Sequence of chain 1.C:
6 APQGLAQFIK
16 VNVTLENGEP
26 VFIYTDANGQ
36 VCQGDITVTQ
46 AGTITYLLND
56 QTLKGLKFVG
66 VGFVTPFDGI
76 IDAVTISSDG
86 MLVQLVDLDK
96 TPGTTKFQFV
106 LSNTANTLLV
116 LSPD

A small-molecule ligand and the protein it binds are described below.
Small molecule (SMILES): CC[C@H](C)[C@H](NC(=O)[C@H](C)NC(=O)[C@@H]1CCCN1)C(=O)N[C@H](C(=O)N[C@@H](CC(N)=O)C(=O)N[C@@H](CCCN=C(N)N)C(=O)N1CCC[C@H]1C=O)[C@@H](C)CC

Binding-site contacts:
Ligand atom ND2 contacts residue ILE75 of chain 1.C at 3.2 Å (h-bond).
Ligand atom CG contacts residue PRO97 of chain 1.C at 3.5 Å (hydrophobic).
Ligand atom CG2 contacts residue ASP92 of chain 1.C at 3.4 Å.
Ligand atom N contacts residue ASP94 of chain 1.C at 3.5 Å (salt-bridge).
Ligand atom CB contacts residue THR100 of chain 1.C at 3.3 Å.
Ligand atom CA contacts residue THR100 of chain 1.C at 3.2 Å.
Ligand atom N contacts residue GLY98 of chain 1.C at 2.8 Å (h-bond).
Ligand atom CG contacts residue ASP92 of chain 1.C at 3.5 Å.
Ligand atom ND2 contacts residue THR96 of chain 1.C at 2.9 Å (h-bond).
Ligand atom O contacts residue VAL43 of chain 1.C at 2.8 Å (h-bond).
Ligand atom O contacts residue VAL43 of chain 1.C at 3.5 Å (h-bond).
Ligand atom CG contacts residue ASP94 of chain 1.C at 3.6 Å.
Ligand atom N contacts residue ILE41 of chain 1.C at 2.9 Å (h-bond).
Ligand atom CA contacts residue ILE41 of chain 1.C at 3.3 Å (hydrophobic).
Ligand atom CD contacts residue PRO97 of chain 1.C at 3.3 Å (hydrophobic).
Ligand atom CB contacts residue GLY98 of chain 1.C at 3.5 Å.
Ligand atom CA contacts residue GLY98 of chain 1.C at 3.6 Å.
Ligand atom N contacts residue VAL43 of chain 1.C at 2.9 Å (h-bond).
Ligand atom N contacts residue THR100 of chain 1.C at 3.0 Å (h-bond).
Ligand atom CG contacts residue THR96 of chain 1.C at 3.5 Å.
Ligand atom CG contacts residue TYR29 of chain 1.C at 3.5 Å (hydrophobic).
Ligand atom O contacts residue PHE102 of chain 1.C at 2.9 Å (h-bond).
Ligand atom O contacts residue LYS101 of chain 1.C at 3.5 Å.
Ligand atom O contacts residue GLY98 of chain 1.C at 3.2 Å (h-bond).
Ligand atom O contacts residue ASP94 of chain 1.C at 3.0 Å (salt-bridge).
Ligand atom N contacts residue PHE102 of chain 1.C at 3.0 Å (h-bond).
Ligand atom CG contacts residue ASP94 of chain 1.C at 3.4 Å.
Ligand atom O contacts residue THR44 of chain 1.C at 3.3 Å.
Ligand atom O contacts residue ASP40 of chain 1.C at 3.3 Å.
Ligand atom O contacts residue THR100 of chain 1.C at 3.0 Å (h-bond).
Ligand atom N contacts residue ASP40 of chain 1.C at 2.8 Å (salt-bridge).
Ligand atom OD1 contacts residue ASP92 of chain 1.C at 2.6 Å (salt-bridge).
Ligand atom CD contacts residue ASP94 of chain 1.C at 3.4 Å.
Ligand atom ND2 contacts residue ASP92 of chain 1.C at 3.1 Å (salt-bridge).
Ligand atom CA contacts residue ASP94 of chain 1.C at 3.5 Å.
Ligand atom O contacts residue THR99 of chain 1.C at 3.3 Å.
Ligand atom O contacts residue THR42 of chain 1.C at 3.4 Å.
Ligand atom CB contacts residue THR96 of chain 1.C at 3.2 Å.
Ligand atom CB contacts residue ASP94 of chain 1.C at 3.3 Å.
Ligand atom O contacts residue ILE41 of chain 1.C at 3.1 Å (h-bond).